A small-molecule ligand and the protein it binds are described below.
Small molecule (SMILES): CC(=O)N[C@@H]1[C@@H](O)[C@H](O)[C@@H](CO)O[C@H]1O

Binding-site contacts:
Ligand atom N2 contacts residue ASN69 of chain 1.CA at 2.9 Å (h-bond).
Ligand atom O5 contacts residue ASN69 of chain 1.CA at 2.4 Å (h-bond).
Ligand atom C7 contacts residue ASN69 of chain 1.CA at 4.0 Å.
Ligand atom C5 contacts residue ASN69 of chain 1.CA at 3.7 Å.
Ligand atom C1 contacts residue ASN69 of chain 1.CA at 1.4 Å.
Ligand atom C4 contacts residue ASN69 of chain 1.CA at 4.2 Å.
Ligand atom C2 contacts residue ASN69 of chain 1.CA at 2.5 Å.
Ligand atom C3 contacts residue ASN69 of chain 1.CA at 3.8 Å.
Ligand atom C8 contacts residue ASN69 of chain 1.CA at 4.2 Å.

Sequence of chain 1.CA:
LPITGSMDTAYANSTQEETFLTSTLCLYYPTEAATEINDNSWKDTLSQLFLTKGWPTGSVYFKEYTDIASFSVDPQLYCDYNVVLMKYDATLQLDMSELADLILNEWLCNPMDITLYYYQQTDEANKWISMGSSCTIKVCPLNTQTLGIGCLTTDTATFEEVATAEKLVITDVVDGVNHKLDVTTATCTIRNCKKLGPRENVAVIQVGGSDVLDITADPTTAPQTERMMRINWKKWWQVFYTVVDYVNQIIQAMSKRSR